This protein binds this small molecule.
Small molecule (SMILES): CCCC[C@@H](C=O)NC(=O)[C@H](CC(C)C)NC(=O)OCc1ccccc1

Binding-site contacts:
Ligand atom N contacts residue HIS164 of chain 2.A at 3.1 Å (h-bond).
Ligand atom CD contacts residue LEU141 of chain 2.A at 3.4 Å (hydrophobic).
Ligand atom C19 contacts residue GLU166 of chain 2.A at 3.6 Å.
Ligand atom O20 contacts residue GLU166 of chain 2.A at 3.3 Å (salt-bridge).
Ligand atom C19 contacts residue GLN189 of chain 2.A at 3.6 Å.
Ligand atom C contacts residue SER144 of chain 2.A at 4.0 Å.
Ligand atom O contacts residue GLY143 of chain 2.A at 3.5 Å (h-bond).
Ligand atom CD2 contacts residue HIS41 of chain 2.A at 3.4 Å.
Ligand atom C23 contacts residue GLU166 of chain 2.A at 3.9 Å.
Ligand atom O28 contacts residue GLU166 of chain 2.A at 2.9 Å (salt-bridge).
Ligand atom CE contacts residue PHE140 of chain 2.A at 3.6 Å (hydrophobic).
Ligand atom O20 contacts residue GLN189 of chain 2.A at 3.6 Å.
Ligand atom CE contacts residue GLU166 of chain 2.A at 3.0 Å.
Ligand atom C26 contacts residue ASN142 of chain 2.A at 4.0 Å.
Ligand atom CB contacts residue CYS145 of chain 2.A at 3.4 Å (hydrophobic).
Ligand atom O contacts residue ASN142 of chain 2.A at 3.7 Å.
Ligand atom N contacts residue MET165 of chain 2.A at 4.0 Å.
Ligand atom CE contacts residue SER1 of chain 1.A at 3.8 Å.
Ligand atom CA contacts residue CYS145 of chain 2.A at 2.6 Å (hydrophobic).
Ligand atom O contacts residue CYS145 of chain 2.A at 2.5 Å (h-bond).
Ligand atom CA contacts residue MET165 of chain 2.A at 3.9 Å (hydrophobic).
Ligand atom O contacts residue SER144 of chain 2.A at 4.0 Å.
Ligand atom CD1 contacts residue MET49 of chain 2.A at 4.0 Å (hydrophobic).
Ligand atom CD1 contacts residue GLN189 of chain 2.A at 3.9 Å.
Ligand atom CD2 contacts residue MET165 of chain 2.A at 4.0 Å (hydrophobic).
Ligand atom N contacts residue CYS145 of chain 2.A at 2.8 Å (h-bond).
Ligand atom N contacts residue GLN189 of chain 2.A at 3.1 Å (h-bond).
Ligand atom CA contacts residue HIS164 of chain 2.A at 3.6 Å.
Ligand atom CB contacts residue HIS163 of chain 2.A at 3.9 Å.
Ligand atom C24 contacts residue GLU166 of chain 2.A at 3.5 Å.
Ligand atom CD2 contacts residue HIS164 of chain 2.A at 3.8 Å.
Ligand atom O contacts residue GLN189 of chain 2.A at 3.7 Å.
Ligand atom O28 contacts residue MET165 of chain 2.A at 3.4 Å.
Ligand atom C19 contacts residue MET165 of chain 2.A at 4.0 Å (hydrophobic).
Ligand atom C21 contacts residue GLN189 of chain 2.A at 3.1 Å.
Ligand atom C contacts residue CYS145 of chain 2.A at 1.8 Å (hydrophobic).
Ligand atom C contacts residue HIS164 of chain 2.A at 3.8 Å.
Ligand atom CD contacts residue ASN142 of chain 2.A at 3.4 Å.
Ligand atom CD2 contacts residue ASP187 of chain 2.A at 3.8 Å.
Ligand atom C contacts residue GLY143 of chain 2.A at 3.8 Å.

Sequence of chain 1.A:
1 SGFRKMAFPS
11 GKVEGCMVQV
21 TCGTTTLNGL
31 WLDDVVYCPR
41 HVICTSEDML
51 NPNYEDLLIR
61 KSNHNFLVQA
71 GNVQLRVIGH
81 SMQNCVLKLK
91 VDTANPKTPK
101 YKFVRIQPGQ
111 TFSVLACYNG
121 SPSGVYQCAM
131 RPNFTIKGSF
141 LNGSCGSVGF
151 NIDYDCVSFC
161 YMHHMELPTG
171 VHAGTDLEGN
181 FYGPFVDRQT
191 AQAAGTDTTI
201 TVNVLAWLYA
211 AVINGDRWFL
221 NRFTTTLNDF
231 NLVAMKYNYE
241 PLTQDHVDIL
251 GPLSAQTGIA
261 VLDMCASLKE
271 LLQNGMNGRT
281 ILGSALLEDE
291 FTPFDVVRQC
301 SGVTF

Sequence of chain 2.A:
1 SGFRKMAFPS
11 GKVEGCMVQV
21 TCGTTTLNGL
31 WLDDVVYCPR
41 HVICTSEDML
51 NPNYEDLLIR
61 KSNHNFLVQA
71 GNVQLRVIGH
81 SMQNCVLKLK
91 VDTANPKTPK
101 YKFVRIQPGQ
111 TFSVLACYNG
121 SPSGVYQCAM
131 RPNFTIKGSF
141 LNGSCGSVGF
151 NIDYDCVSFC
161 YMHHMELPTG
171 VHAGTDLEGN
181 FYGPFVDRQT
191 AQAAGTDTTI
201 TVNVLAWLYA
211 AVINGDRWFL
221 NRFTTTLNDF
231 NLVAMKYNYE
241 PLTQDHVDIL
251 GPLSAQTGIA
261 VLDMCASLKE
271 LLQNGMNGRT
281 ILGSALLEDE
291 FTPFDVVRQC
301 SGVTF